This small molecule binds to this protein.
Small molecule (SMILES): CC(=O)N[C@H]1[C@H](O[C@H]2[C@H](O)[C@@H](NC(C)=O)CO[C@@H]2CO)O[C@H](CO)[C@@H](O)[C@@H]1O

Sequence of chain 1.A:
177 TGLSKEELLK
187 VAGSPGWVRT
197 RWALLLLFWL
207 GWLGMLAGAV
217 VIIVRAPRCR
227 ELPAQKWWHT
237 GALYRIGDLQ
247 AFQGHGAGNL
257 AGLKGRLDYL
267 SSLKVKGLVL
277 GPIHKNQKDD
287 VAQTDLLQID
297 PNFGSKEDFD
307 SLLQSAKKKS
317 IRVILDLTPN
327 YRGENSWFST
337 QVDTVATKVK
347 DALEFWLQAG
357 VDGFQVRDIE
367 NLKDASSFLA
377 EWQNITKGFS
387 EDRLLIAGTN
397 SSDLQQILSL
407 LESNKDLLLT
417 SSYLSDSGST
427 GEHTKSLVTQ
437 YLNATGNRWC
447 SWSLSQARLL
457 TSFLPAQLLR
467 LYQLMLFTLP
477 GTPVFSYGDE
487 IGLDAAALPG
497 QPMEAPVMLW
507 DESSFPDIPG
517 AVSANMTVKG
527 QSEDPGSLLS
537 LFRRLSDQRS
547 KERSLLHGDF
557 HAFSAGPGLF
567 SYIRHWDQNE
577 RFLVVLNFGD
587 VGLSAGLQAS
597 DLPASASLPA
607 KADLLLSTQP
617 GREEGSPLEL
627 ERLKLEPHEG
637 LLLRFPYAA

Binding-site contacts:
Ligand atom N2 contacts residue ASN521 of chain 1.A at 2.9 Å (h-bond).
Ligand atom O7 contacts residue ASN521 of chain 1.A at 3.9 Å.
Ligand atom C4 contacts residue ASN521 of chain 1.A at 4.2 Å.
Ligand atom C5 contacts residue ASN521 of chain 1.A at 3.6 Å.
Ligand atom C1 contacts residue ASN521 of chain 1.A at 1.4 Å.
Ligand atom C3 contacts residue ASN521 of chain 1.A at 3.8 Å.
Ligand atom C7 contacts residue ASN521 of chain 1.A at 3.6 Å.
Ligand atom C8 contacts residue ASN521 of chain 1.A at 4.4 Å.
Ligand atom C8 contacts residue MET522 of chain 1.A at 3.9 Å (hydrophobic).
Ligand atom C2 contacts residue ASN521 of chain 1.A at 2.5 Å.
Ligand atom O5 contacts residue ASN521 of chain 1.A at 2.3 Å (h-bond).